The small molecule below binds the protein below.
Small molecule (SMILES): CC(=O)N[C@H]1[C@H](O[C@H]2[C@H](O[C@@H]3O[C@@H](C)[C@@H](O)[C@@H](O)[C@@H]3O)[C@@H](NC(C)=O)CO[C@@H]2CO)O[C@H](CO)[C@@H](O)[C@@H]1O

Sequence of chain 1.B:
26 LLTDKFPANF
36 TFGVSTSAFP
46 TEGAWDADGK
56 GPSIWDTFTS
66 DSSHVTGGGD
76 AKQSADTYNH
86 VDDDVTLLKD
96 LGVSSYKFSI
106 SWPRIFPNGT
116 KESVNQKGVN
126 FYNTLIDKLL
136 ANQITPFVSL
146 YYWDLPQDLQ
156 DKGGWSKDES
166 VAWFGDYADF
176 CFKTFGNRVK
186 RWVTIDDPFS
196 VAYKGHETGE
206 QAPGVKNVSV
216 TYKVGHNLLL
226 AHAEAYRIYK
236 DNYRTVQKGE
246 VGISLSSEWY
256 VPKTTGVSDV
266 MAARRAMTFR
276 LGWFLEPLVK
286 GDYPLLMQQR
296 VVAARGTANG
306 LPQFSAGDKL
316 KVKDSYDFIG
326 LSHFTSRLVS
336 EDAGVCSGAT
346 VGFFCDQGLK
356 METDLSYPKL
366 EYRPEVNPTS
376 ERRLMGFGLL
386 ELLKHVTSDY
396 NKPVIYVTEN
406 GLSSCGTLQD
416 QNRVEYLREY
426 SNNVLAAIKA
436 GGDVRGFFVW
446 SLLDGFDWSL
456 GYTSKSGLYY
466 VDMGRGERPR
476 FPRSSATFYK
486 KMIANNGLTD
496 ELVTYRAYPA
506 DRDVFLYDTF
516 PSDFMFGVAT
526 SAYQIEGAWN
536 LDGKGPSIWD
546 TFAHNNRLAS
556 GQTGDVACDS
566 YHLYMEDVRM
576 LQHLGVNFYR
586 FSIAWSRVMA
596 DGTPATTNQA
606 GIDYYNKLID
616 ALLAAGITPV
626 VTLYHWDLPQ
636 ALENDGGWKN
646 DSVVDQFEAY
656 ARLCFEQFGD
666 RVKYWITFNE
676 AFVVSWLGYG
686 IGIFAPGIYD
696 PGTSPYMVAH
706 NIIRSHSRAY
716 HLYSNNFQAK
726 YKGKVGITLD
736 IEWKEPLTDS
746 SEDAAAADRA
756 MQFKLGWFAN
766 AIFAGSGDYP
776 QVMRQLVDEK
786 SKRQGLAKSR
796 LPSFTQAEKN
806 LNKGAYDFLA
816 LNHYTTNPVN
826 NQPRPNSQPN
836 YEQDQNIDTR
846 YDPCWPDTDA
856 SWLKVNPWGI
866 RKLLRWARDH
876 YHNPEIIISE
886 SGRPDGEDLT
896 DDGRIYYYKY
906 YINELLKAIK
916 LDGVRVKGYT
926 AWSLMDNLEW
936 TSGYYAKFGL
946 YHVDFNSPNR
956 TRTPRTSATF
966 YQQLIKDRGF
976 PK

Binding-site contacts:
Ligand atom C6 contacts residue ASP640 of chain 1.B at 4.0 Å.
Ligand atom O6 contacts residue ASP640 of chain 1.B at 3.1 Å.
Ligand atom O5 contacts residue SER647 of chain 1.B at 4.3 Å.
Ligand atom C5 contacts residue ASN645 of chain 1.B at 3.6 Å.
Ligand atom O7 contacts residue ASP640 of chain 1.B at 3.9 Å.
Ligand atom C6 contacts residue GLN651 of chain 1.B at 4.4 Å.
Ligand atom O5 contacts residue ASP640 of chain 1.B at 3.2 Å.
Ligand atom O7 contacts residue ASN645 of chain 1.B at 3.8 Å.
Ligand atom C4 contacts residue ASN645 of chain 1.B at 4.2 Å.
Ligand atom C3 contacts residue ASN645 of chain 1.B at 3.8 Å.
Ligand atom O5 contacts residue ASN645 of chain 1.B at 2.3 Å (h-bond).
Ligand atom C8 contacts residue ASN645 of chain 1.B at 3.8 Å.
Ligand atom C5 contacts residue ASP640 of chain 1.B at 4.2 Å.
Ligand atom C1 contacts residue ASN645 of chain 1.B at 1.4 Å.
Ligand atom C1 contacts residue SER647 of chain 1.B at 3.8 Å.
Ligand atom O5 contacts residue GLN651 of chain 1.B at 4.3 Å.
Ligand atom C2 contacts residue ASP640 of chain 1.B at 4.1 Å.
Ligand atom C1 contacts residue ASP640 of chain 1.B at 3.9 Å.
Ligand atom C7 contacts residue ASN645 of chain 1.B at 3.5 Å.
Ligand atom N2 contacts residue ASN645 of chain 1.B at 2.8 Å (h-bond).
Ligand atom C2 contacts residue ASN645 of chain 1.B at 2.4 Å.